This small molecule binds to this protein.
Small molecule (SMILES): CC(=O)N[C@H]1[C@H](O[C@H]2[C@H](O)[C@@H](NC(C)=O)CO[C@@H]2CO)O[C@H](CO)[C@@H](O[C@@H]2O[C@H](CO)[C@@H](O)[C@H](O)[C@@H]2O)[C@@H]1O

Sequence of chain 1.A:
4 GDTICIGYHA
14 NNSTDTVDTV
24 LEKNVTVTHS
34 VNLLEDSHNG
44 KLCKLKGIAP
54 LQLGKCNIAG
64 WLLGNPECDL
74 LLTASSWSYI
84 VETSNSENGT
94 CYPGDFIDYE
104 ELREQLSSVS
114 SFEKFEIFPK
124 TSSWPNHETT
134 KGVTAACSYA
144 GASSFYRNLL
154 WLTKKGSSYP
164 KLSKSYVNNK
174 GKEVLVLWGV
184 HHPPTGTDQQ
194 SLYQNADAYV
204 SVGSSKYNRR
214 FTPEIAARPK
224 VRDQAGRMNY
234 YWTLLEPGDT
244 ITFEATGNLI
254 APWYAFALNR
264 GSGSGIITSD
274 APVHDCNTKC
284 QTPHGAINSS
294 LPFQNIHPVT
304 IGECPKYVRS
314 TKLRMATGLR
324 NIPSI

Binding-site contacts:
Ligand atom O7 contacts residue ASN91 of chain 1.A at 3.3 Å (h-bond).
Ligand atom C1 contacts residue LYS58 of chain 1.A at 4.2 Å.
Ligand atom C1 contacts residue ASN91 of chain 1.A at 1.5 Å.
Ligand atom C2 contacts residue ASN91 of chain 1.A at 2.5 Å.
Ligand atom C8 contacts residue CYS140 of chain 1.A at 4.2 Å (hydrophobic).
Ligand atom O5 contacts residue ARG225 of chain 1.A at 3.6 Å.
Ligand atom C2 contacts residue ARG225 of chain 1.A at 4.1 Å.
Ligand atom O6 contacts residue GLU90 of chain 1.A at 4.0 Å.
Ligand atom C7 contacts residue ARG225 of chain 1.A at 3.3 Å.
Ligand atom O7 contacts residue ASN68 of chain 1.A at 3.3 Å (h-bond).
Ligand atom O7 contacts residue ARG225 of chain 1.A at 3.2 Å (salt-bridge).
Ligand atom C8 contacts residue PRO69 of chain 1.A at 4.4 Å (hydrophobic).
Ligand atom O5 contacts residue GLU90 of chain 1.A at 4.3 Å.
Ligand atom N2 contacts residue GLU70 of chain 1.A at 3.4 Å.
Ligand atom C5 contacts residue ARG225 of chain 1.A at 4.0 Å.
Ligand atom C4 contacts residue ASN91 of chain 1.A at 4.2 Å.
Ligand atom O3 contacts residue ARG225 of chain 1.A at 3.0 Å (salt-bridge).
Ligand atom O5 contacts residue ASN91 of chain 1.A at 2.3 Å (h-bond).
Ligand atom C6 contacts residue ARG225 of chain 1.A at 3.7 Å.
Ligand atom O6 contacts residue ARG225 of chain 1.A at 4.2 Å.
Ligand atom C8 contacts residue GLU70 of chain 1.A at 3.6 Å.
Ligand atom C3 contacts residue ASN91 of chain 1.A at 3.9 Å.
Ligand atom C8 contacts residue ASN68 of chain 1.A at 3.4 Å.
Ligand atom N2 contacts residue ASN91 of chain 1.A at 3.0 Å (h-bond).
Ligand atom N2 contacts residue ARG225 of chain 1.A at 3.7 Å.
Ligand atom C6 contacts residue GLU90 of chain 1.A at 3.7 Å.
Ligand atom C7 contacts residue CYS94 of chain 1.A at 4.0 Å (hydrophobic).
Ligand atom C8 contacts residue SER141 of chain 1.A at 4.2 Å.
Ligand atom C8 contacts residue CYS94 of chain 1.A at 3.8 Å (hydrophobic).
Ligand atom O7 contacts residue CYS94 of chain 1.A at 3.4 Å.
Ligand atom C1 contacts residue GLU70 of chain 1.A at 4.0 Å.
Ligand atom O5 contacts residue LYS58 of chain 1.A at 4.5 Å.
Ligand atom C4 contacts residue ARG225 of chain 1.A at 4.3 Å.
Ligand atom C2 contacts residue GLU70 of chain 1.A at 4.3 Å.
Ligand atom C7 contacts residue ASN91 of chain 1.A at 3.4 Å.
Ligand atom C8 contacts residue ARG225 of chain 1.A at 3.8 Å.
Ligand atom C3 contacts residue ARG225 of chain 1.A at 4.0 Å.
Ligand atom C5 contacts residue ASN91 of chain 1.A at 3.6 Å.
Ligand atom C7 contacts residue ASN68 of chain 1.A at 3.8 Å.
Ligand atom C7 contacts residue GLU70 of chain 1.A at 3.7 Å.